Sequence of chain 1.A:
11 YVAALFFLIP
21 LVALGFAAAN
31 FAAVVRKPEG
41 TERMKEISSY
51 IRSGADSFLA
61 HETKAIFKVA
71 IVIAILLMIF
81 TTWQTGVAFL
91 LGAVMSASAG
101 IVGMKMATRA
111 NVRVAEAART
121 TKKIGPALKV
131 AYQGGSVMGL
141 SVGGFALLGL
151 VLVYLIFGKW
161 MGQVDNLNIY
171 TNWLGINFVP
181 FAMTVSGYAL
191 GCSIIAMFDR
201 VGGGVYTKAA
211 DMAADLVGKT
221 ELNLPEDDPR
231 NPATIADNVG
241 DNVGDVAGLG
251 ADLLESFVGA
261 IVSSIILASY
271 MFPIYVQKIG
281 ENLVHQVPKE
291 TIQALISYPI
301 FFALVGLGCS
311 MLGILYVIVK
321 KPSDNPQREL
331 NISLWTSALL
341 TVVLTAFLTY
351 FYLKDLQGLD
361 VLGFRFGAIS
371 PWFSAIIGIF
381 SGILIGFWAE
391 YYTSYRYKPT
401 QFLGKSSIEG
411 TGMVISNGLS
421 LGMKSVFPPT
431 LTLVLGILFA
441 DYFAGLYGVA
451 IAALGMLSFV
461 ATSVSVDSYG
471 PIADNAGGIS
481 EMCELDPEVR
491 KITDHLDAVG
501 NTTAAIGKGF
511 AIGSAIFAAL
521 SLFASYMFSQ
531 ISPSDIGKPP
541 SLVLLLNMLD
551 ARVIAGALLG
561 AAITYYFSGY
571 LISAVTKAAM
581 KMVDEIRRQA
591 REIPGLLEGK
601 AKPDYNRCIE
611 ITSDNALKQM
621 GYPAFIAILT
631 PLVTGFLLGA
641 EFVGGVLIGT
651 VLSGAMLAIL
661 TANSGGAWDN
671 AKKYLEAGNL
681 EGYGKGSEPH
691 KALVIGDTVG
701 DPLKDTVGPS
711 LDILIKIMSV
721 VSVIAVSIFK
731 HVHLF

A protein and the small-molecule ligand that binds it are described below.
Small molecule (SMILES): NC1=[SH]c2cc(CNC(=O)c3cc4ccccc4[nH]3)ccc2N1

Binding-site contacts:
Ligand atom C06 contacts residue LYS278 of chain 1.A at 4.2 Å.
Ligand atom C23 contacts residue GLN277 of chain 1.A at 4.3 Å.
Ligand atom C07 contacts residue GLY537 of chain 1.A at 2.8 Å.
Ligand atom C03 contacts residue GLN277 of chain 1.A at 3.8 Å.
Ligand atom N12 contacts residue GQB1 of chain 1.N at 4.2 Å.
Ligand atom C10 contacts residue GLN286 of chain 1.A at 4.3 Å.
Ligand atom C16 contacts residue GQB1 of chain 1.N at 3.6 Å.
Ligand atom O01 contacts residue GLN277 of chain 1.A at 2.7 Å (h-bond).
Ligand atom N19 contacts residue GQB1 of chain 1.N at 4.4 Å.
Ligand atom C10 contacts residue GLN277 of chain 1.A at 3.4 Å.
Ligand atom C08 contacts residue PRO539 of chain 1.A at 3.2 Å (hydrophobic).
Ligand atom C06 contacts residue GLY537 of chain 1.A at 3.5 Å.
Ligand atom C09 contacts residue GLN277 of chain 1.A at 3.8 Å.
Ligand atom O01 contacts residue ILE279 of chain 1.A at 4.0 Å.
Ligand atom C02 contacts residue GQB1 of chain 1.N at 4.0 Å.
Ligand atom C08 contacts residue GLY537 of chain 1.A at 3.7 Å.
Ligand atom C09 contacts residue VAL276 of chain 1.A at 4.3 Å (hydrophobic).
Ligand atom C15 contacts residue GQB1 of chain 1.N at 3.3 Å.
Ligand atom C08 contacts residue VAL276 of chain 1.A at 4.0 Å (hydrophobic).
Ligand atom C04 contacts residue GLN277 of chain 1.A at 4.1 Å.
Ligand atom C03 contacts residue GQB1 of chain 1.N at 4.2 Å.
Ligand atom C02 contacts residue GLN277 of chain 1.A at 3.8 Å.
Ligand atom C07 contacts residue LYS538 of chain 1.A at 3.7 Å.
Ligand atom C04 contacts residue LYS278 of chain 1.A at 3.8 Å.
Ligand atom C09 contacts residue PRO539 of chain 1.A at 4.1 Å (hydrophobic).
Ligand atom C18 contacts residue GQB1 of chain 1.N at 4.0 Å.
Ligand atom N11 contacts residue GLN277 of chain 1.A at 3.2 Å.
Ligand atom C07 contacts residue PRO539 of chain 1.A at 3.3 Å (hydrophobic).
Ligand atom S17 contacts residue GQB1 of chain 1.N at 3.4 Å.
Ligand atom C08 contacts residue LYS538 of chain 1.A at 4.1 Å.
Ligand atom N11 contacts residue GQB1 of chain 1.N at 3.9 Å.
Ligand atom C22 contacts residue GLN277 of chain 1.A at 4.3 Å.
Ligand atom C05 contacts residue LYS278 of chain 1.A at 4.3 Å.
Ligand atom O01 contacts residue GQB1 of chain 1.N at 4.2 Å.
Ligand atom C07 contacts residue VAL276 of chain 1.A at 4.2 Å (hydrophobic).
Ligand atom C08 contacts residue GLN286 of chain 1.A at 4.4 Å.
Ligand atom C14 contacts residue GQB1 of chain 1.N at 4.2 Å.
Ligand atom C09 contacts residue GLN286 of chain 1.A at 3.7 Å.
Ligand atom C21 contacts residue GQB1 of chain 1.N at 4.1 Å.
Ligand atom C05 contacts residue GLN277 of chain 1.A at 4.0 Å.